This protein binds this small molecule.
Small molecule (SMILES): COc1cc(OC)c(/C=C/S(=O)(=O)Cc2ccc(OC)c(NCC(=O)O)c2)c(OC)c1

Binding-site contacts:
Ligand atom C13 contacts residue ILE16 of chain 1.A at 3.4 Å (hydrophobic).
Ligand atom C5 contacts residue VAL28 of chain 1.A at 4.2 Å (hydrophobic).
Ligand atom O6 contacts residue LYS14 of chain 1.A at 4.1 Å.
Ligand atom C6 contacts residue MET47 of chain 1.A at 4.0 Å (hydrophobic).
Ligand atom O3 contacts residue VAL28 of chain 1.A at 3.8 Å.
Ligand atom C12 contacts residue VAL28 of chain 1.A at 3.4 Å (hydrophobic).
Ligand atom C5 contacts residue MET47 of chain 1.A at 3.9 Å (hydrophobic).
Ligand atom C6 contacts residue THR27 of chain 1.A at 2.9 Å.
Ligand atom C3 contacts residue THR27 of chain 1.A at 4.1 Å.
Ligand atom C2 contacts residue THR27 of chain 1.A at 4.0 Å.
Ligand atom C10 contacts residue VAL28 of chain 1.A at 4.3 Å (hydrophobic).
Ligand atom C8 contacts residue THR27 of chain 1.A at 4.2 Å.
Ligand atom C18 contacts residue VAL28 of chain 1.A at 4.1 Å (hydrophobic).
Ligand atom C8 contacts residue MET47 of chain 1.A at 3.8 Å (hydrophobic).
Ligand atom C16 contacts residue ILE16 of chain 1.A at 4.3 Å (hydrophobic).
Ligand atom C6 contacts residue VAL28 of chain 1.A at 4.2 Å (hydrophobic).
Ligand atom C8 contacts residue VAL28 of chain 1.A at 3.7 Å (hydrophobic).
Ligand atom C11 contacts residue VAL28 of chain 1.A at 4.1 Å (hydrophobic).
Ligand atom O1 contacts residue MET47 of chain 1.A at 3.3 Å.
Ligand atom O2 contacts residue THR27 of chain 1.A at 4.2 Å.
Ligand atom C4 contacts residue VAL28 of chain 1.A at 3.6 Å (hydrophobic).
Ligand atom C14 contacts residue ILE16 of chain 1.A at 3.5 Å (hydrophobic).
Ligand atom C3 contacts residue VAL28 of chain 1.A at 3.8 Å (hydrophobic).
Ligand atom C1 contacts residue ARG26 of chain 1.A at 3.6 Å.
Ligand atom O2 contacts residue VAL28 of chain 1.A at 3.2 Å (h-bond).
Ligand atom C7 contacts residue ARG26 of chain 1.A at 3.6 Å.
Ligand atom C1 contacts residue THR27 of chain 1.A at 3.4 Å.
Ligand atom C7 contacts residue ARG48 of chain 1.A at 4.2 Å.
Ligand atom C15 contacts residue ILE16 of chain 1.A at 4.2 Å (hydrophobic).
Ligand atom C19 contacts residue LYS14 of chain 1.A at 3.2 Å.
Ligand atom C4 contacts residue THR27 of chain 1.A at 3.5 Å.
Ligand atom C10 contacts residue ARG26 of chain 1.A at 3.4 Å.
Ligand atom C1 contacts residue VAL28 of chain 1.A at 4.0 Å (hydrophobic).
Ligand atom O1 contacts residue THR27 of chain 1.A at 3.1 Å (h-bond).
Ligand atom C7 contacts residue THR27 of chain 1.A at 3.9 Å.
Ligand atom C5 contacts residue THR27 of chain 1.A at 2.8 Å.
Ligand atom C7 contacts residue LEU21 of chain 1.A at 3.8 Å (hydrophobic).
Ligand atom C9 contacts residue VAL28 of chain 1.A at 3.8 Å (hydrophobic).
Ligand atom C18 contacts residue ILE16 of chain 1.A at 4.2 Å (hydrophobic).
Ligand atom C2 contacts residue VAL28 of chain 1.A at 3.8 Å (hydrophobic).

Sequence of chain 1.A:
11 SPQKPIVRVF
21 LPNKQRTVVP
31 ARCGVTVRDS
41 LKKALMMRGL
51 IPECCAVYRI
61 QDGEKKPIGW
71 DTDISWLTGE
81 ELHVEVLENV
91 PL